Sequence of chain 1.D:
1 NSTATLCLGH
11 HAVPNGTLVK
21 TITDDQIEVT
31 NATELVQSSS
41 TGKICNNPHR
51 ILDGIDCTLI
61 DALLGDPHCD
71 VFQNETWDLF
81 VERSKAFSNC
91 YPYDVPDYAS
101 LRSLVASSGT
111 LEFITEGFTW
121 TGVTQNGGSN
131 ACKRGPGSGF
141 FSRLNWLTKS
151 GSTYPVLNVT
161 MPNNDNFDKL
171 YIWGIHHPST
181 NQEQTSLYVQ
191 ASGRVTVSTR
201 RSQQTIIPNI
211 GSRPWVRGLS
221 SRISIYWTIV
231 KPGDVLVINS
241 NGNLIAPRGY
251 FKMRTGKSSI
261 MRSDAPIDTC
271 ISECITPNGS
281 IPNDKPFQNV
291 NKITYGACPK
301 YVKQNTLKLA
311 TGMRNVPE

A protein and the small-molecule ligand that binds it are described below.
Small molecule (SMILES): CC(=O)N[C@@H]1[C@@H](O)[C@H](O)[C@@H](CO)O[C@H]1O

Binding-site contacts:
Ligand atom C3 contacts residue ASN31 of chain 1.D at 3.8 Å.
Ligand atom C7 contacts residue ASN31 of chain 1.D at 3.9 Å.
Ligand atom N2 contacts residue ASN31 of chain 1.D at 2.9 Å (h-bond).
Ligand atom O5 contacts residue THR311 of chain 1.D at 4.2 Å.
Ligand atom C4 contacts residue ASN31 of chain 1.D at 4.2 Å.
Ligand atom C1 contacts residue ASN31 of chain 1.D at 1.4 Å.
Ligand atom C6 contacts residue THR33 of chain 1.D at 4.2 Å.
Ligand atom O6 contacts residue THR311 of chain 1.D at 4.3 Å.
Ligand atom O7 contacts residue ASN31 of chain 1.D at 4.4 Å.
Ligand atom C2 contacts residue ASN31 of chain 1.D at 2.5 Å.
Ligand atom C5 contacts residue ASN31 of chain 1.D at 3.6 Å.
Ligand atom O6 contacts residue THR33 of chain 1.D at 2.9 Å (h-bond).
Ligand atom O5 contacts residue ASN31 of chain 1.D at 2.4 Å (h-bond).